A small-molecule ligand and the protein it binds are described below.
Small molecule (SMILES): CC(C)(C)[C@H](NC(=O)[C@H](CCCN=C(N)N)NC(=O)Cc1ccc(CN=C(N)N)cc1)C(=O)N[C@@H](CCCN=C(N)N)C(=O)NCc1ccc(C(=N)N)cc1

Binding-site contacts:
Ligand atom C8 contacts residue VAL124 of chain 1.F at 3.2 Å (hydrophobic).
Ligand atom C17 contacts residue THR260 of chain 1.F at 3.5 Å.
Ligand atom C21 contacts residue TRP147 of chain 1.F at 3.4 Å (hydrophobic).
Ligand atom N35 contacts residue ASP199 of chain 1.F at 2.8 Å (salt-bridge).
Ligand atom NH2 contacts residue ASN85 of chain 1.F at 2.8 Å (h-bond).
Ligand atom C16 contacts residue SER261 of chain 1.F at 3.0 Å.
Ligand atom NE contacts residue ASP47 of chain 1.F at 2.9 Å (salt-bridge).
Ligand atom O contacts residue GLY148 of chain 1.F at 3.2 Å (h-bond).
Ligand atom N2 contacts residue GLU129 of chain 1.F at 2.7 Å (salt-bridge).
Ligand atom NH1 contacts residue GLY158 of chain 1.F at 3.4 Å (h-bond).
Ligand atom N23 contacts residue SER261 of chain 1.F at 3.4 Å (h-bond).
Ligand atom N35 contacts residue ALA185 of chain 1.F at 2.9 Å (h-bond).
Ligand atom C19 contacts residue ASP151 of chain 1.F at 3.1 Å.
Ligand atom N23 contacts residue SER146 of chain 1.F at 2.6 Å (h-bond).
Ligand atom N34 contacts residue GLY148 of chain 1.F at 3.5 Å.
Ligand atom N2 contacts residue THR125 of chain 1.F at 3.5 Å.
Ligand atom NE contacts residue TYR201 of chain 1.F at 3.2 Å (h-bond).
Ligand atom NH1 contacts residue TYR201 of chain 1.F at 3.0 Å (h-bond).
Ligand atom CZ contacts residue TYR201 of chain 1.F at 3.5 Å (hydrophobic).
Ligand atom C22 contacts residue THR260 of chain 1.F at 3.5 Å.
Ligand atom NE contacts residue ASP84 of chain 1.F at 3.5 Å (salt-bridge).
Ligand atom N34 contacts residue ASP151 of chain 1.F at 3.5 Å (salt-bridge).
Ligand atom N34 contacts residue ASP199 of chain 1.F at 2.8 Å (salt-bridge).
Ligand atom N contacts residue GLY148 of chain 1.F at 3.0 Å (h-bond).
Ligand atom C21 contacts residue ALA185 of chain 1.F at 3.5 Å (hydrophobic).
Ligand atom O1 contacts residue PRO149 of chain 1.F at 3.5 Å.
Ligand atom CZ contacts residue ASP157 of chain 1.F at 3.4 Å.
Ligand atom O contacts residue TRP147 of chain 1.F at 3.1 Å.
Ligand atom NH1 contacts residue ASP157 of chain 1.F at 3.3 Å (salt-bridge).
Ligand atom C22 contacts residue SER146 of chain 1.F at 3.4 Å.
Ligand atom NH2 contacts residue ASP47 of chain 1.F at 3.4 Å.
Ligand atom CA contacts residue GLY148 of chain 1.F at 3.4 Å.
Ligand atom NH2 contacts residue ASP157 of chain 1.F at 2.7 Å (salt-bridge).
Ligand atom C27 contacts residue ASP199 of chain 1.F at 3.2 Å.
Ligand atom NE contacts residue GLU129 of chain 1.F at 3.0 Å (salt-bridge).
Ligand atom N34 contacts residue PRO149 of chain 1.F at 3.1 Å (h-bond).
Ligand atom C18 contacts residue ASP151 of chain 1.F at 3.5 Å.
Ligand atom C16 contacts residue SER146 of chain 1.F at 3.4 Å.
Ligand atom N2 contacts residue VAL124 of chain 1.F at 2.9 Å (h-bond).
Ligand atom C22 contacts residue TRP147 of chain 1.F at 3.4 Å (hydrophobic).

Sequence of chain 1.F:
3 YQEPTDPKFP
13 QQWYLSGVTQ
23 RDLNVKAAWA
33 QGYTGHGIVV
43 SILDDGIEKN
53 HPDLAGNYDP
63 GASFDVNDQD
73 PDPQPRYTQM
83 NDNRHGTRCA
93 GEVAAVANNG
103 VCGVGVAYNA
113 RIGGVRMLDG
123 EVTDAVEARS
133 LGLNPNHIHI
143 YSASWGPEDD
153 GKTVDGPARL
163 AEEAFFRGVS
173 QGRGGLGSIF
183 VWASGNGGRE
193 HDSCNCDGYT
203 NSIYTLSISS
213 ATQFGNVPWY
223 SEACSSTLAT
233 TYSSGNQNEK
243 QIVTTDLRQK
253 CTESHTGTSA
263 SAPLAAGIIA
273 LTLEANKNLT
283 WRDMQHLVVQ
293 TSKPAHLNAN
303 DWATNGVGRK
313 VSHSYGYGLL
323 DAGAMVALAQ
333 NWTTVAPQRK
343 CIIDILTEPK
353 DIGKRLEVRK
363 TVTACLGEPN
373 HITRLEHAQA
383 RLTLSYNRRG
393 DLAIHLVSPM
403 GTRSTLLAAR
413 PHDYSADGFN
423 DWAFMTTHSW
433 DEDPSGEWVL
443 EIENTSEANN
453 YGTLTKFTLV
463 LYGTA